The small molecule below binds the protein below.
Small molecule (SMILES): Nc1nc2c(ncn2[C@@H]2O[C@H](CO[P](=O)(O)C[P](=O)(O)OP(=O)(O)O)[C@@H](O)[C@H]2O)c(=O)[nH]1

Sequence of chain 1.B:
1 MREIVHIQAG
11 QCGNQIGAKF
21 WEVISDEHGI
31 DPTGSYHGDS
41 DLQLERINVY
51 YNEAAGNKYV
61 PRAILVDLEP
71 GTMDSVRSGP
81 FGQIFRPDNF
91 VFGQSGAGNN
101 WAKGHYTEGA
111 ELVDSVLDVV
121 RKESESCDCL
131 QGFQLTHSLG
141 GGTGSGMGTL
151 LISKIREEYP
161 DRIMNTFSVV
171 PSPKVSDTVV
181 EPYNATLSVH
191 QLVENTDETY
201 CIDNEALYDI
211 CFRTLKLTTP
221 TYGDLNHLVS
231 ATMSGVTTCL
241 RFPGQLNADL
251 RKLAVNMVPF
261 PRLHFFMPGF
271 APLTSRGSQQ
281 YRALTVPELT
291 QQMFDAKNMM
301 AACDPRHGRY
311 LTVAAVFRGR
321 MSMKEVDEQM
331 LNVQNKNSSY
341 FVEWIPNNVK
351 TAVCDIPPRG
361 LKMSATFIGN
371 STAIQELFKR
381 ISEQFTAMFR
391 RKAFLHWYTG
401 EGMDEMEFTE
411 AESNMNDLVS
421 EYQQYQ

Binding-site contacts:
Ligand atom O1B contacts residue GLY144 of chain 1.B at 3.0 Å (h-bond).
Ligand atom O3G contacts residue GLY142 of chain 1.B at 2.9 Å (h-bond).
Ligand atom C3A contacts residue GLY140 of chain 1.B at 3.7 Å.
Ligand atom O2B contacts residue GLY10 of chain 1.B at 3.8 Å.
Ligand atom O2B contacts residue GLN11 of chain 1.B at 3.1 Å (h-bond).
Ligand atom O3B contacts residue THR143 of chain 1.B at 3.0 Å (h-bond).
Ligand atom N2 contacts residue ASN204 of chain 1.B at 3.5 Å (h-bond).
Ligand atom O2B contacts residue ASP67 of chain 1.B at 2.9 Å (salt-bridge).
Ligand atom N3 contacts residue CYS12 of chain 1.B at 3.6 Å.
Ligand atom O3B contacts residue GLY142 of chain 1.B at 3.7 Å.
Ligand atom O6 contacts residue ASN226 of chain 1.B at 2.9 Å (h-bond).
Ligand atom O1G contacts residue MG1 of chain 1.G at 3.7 Å.
Ligand atom O5' contacts residue GLY140 of chain 1.B at 3.4 Å (h-bond).
Ligand atom C4 contacts residue TYR222 of chain 1.B at 3.5 Å (hydrophobic).
Ligand atom O1A contacts residue GLN11 of chain 1.B at 3.7 Å.
Ligand atom O2A contacts residue GLN11 of chain 1.B at 3.6 Å.
Ligand atom O2B contacts residue MG1 of chain 1.G at 2.3 Å.
Ligand atom O2G contacts residue GLU69 of chain 1.B at 3.3 Å (salt-bridge).
Ligand atom O6 contacts residue TYR222 of chain 1.B at 3.6 Å.
Ligand atom N2 contacts residue LEU207 of chain 1.B at 3.4 Å.
Ligand atom N1 contacts residue TYR222 of chain 1.B at 3.5 Å.
Ligand atom O1G contacts residue THR143 of chain 1.B at 3.5 Å (h-bond).
Ligand atom O1A contacts residue CYS12 of chain 1.B at 3.0 Å (h-bond).
Ligand atom C6 contacts residue TYR222 of chain 1.B at 3.4 Å (hydrophobic).
Ligand atom O1G contacts residue ALA97 of chain 1.B at 3.2 Å (h-bond).
Ligand atom C5' contacts residue GLY140 of chain 1.B at 3.8 Å.
Ligand atom N3 contacts residue ASN204 of chain 1.B at 3.8 Å.
Ligand atom PB contacts residue MG1 of chain 1.G at 3.7 Å.
Ligand atom PG contacts residue MG1 of chain 1.G at 3.5 Å.
Ligand atom C2' contacts residue TYR222 of chain 1.B at 3.8 Å (hydrophobic).
Ligand atom O2G contacts residue MG1 of chain 1.G at 2.5 Å.
Ligand atom C6 contacts residue ASN226 of chain 1.B at 3.7 Å.
Ligand atom O2G contacts residue GLN11 of chain 1.B at 3.7 Å.
Ligand atom O3G contacts residue ASN99 of chain 1.B at 3.5 Å (h-bond).
Ligand atom O1G contacts residue ASP67 of chain 1.B at 3.5 Å (salt-bridge).
Ligand atom O1B contacts residue GLY10 of chain 1.B at 3.1 Å.
Ligand atom O2' contacts residue TYR222 of chain 1.B at 3.0 Å (h-bond).
Ligand atom N1 contacts residue ASN226 of chain 1.B at 3.0 Å (h-bond).
Ligand atom C5 contacts residue TYR222 of chain 1.B at 3.5 Å (hydrophobic).
Ligand atom C4 contacts residue CYS12 of chain 1.B at 3.5 Å (hydrophobic).